Sequence of chain 1.A:
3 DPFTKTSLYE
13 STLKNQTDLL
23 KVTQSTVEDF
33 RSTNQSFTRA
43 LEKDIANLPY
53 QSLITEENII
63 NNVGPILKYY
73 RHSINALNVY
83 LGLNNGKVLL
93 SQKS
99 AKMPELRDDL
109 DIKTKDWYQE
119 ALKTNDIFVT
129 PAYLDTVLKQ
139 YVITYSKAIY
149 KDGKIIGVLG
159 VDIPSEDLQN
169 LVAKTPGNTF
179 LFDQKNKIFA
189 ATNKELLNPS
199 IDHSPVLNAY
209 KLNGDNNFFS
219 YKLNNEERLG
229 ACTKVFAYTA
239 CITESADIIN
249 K

Binding-site contacts:
Ligand atom CG3 contacts residue ASP160 of chain 1.A at 3.5 Å.
Ligand atom CA contacts residue ASP133 of chain 1.A at 3.6 Å.
Ligand atom O contacts residue THR134 of chain 1.A at 3.5 Å (h-bond).
Ligand atom CG3 contacts residue ASP133 of chain 1.A at 3.5 Å.
Ligand atom C contacts residue TYR131 of chain 1.A at 3.5 Å (hydrophobic).
Ligand atom C contacts residue LYS113 of chain 1.A at 3.7 Å.
Ligand atom CG1 contacts residue TYR82 of chain 1.A at 3.8 Å (hydrophobic).
Ligand atom OXT contacts residue LYS113 of chain 1.A at 3.0 Å (salt-bridge).
Ligand atom CD1 contacts residue TRP115 of chain 1.A at 3.9 Å (hydrophobic).
Ligand atom CD1 contacts residue ILE110 of chain 1.A at 4.2 Å (hydrophobic).
Ligand atom O contacts residue ASP133 of chain 1.A at 3.5 Å (salt-bridge).
Ligand atom CB contacts residue ASP160 of chain 1.A at 4.3 Å.
Ligand atom CA contacts residue TRP115 of chain 1.A at 3.7 Å (hydrophobic).
Ligand atom CG2 contacts residue ASP133 of chain 1.A at 3.5 Å.
Ligand atom OXT contacts residue TRP115 of chain 1.A at 2.9 Å (h-bond).
Ligand atom O contacts residue TYR131 of chain 1.A at 3.4 Å.
Ligand atom CA contacts residue ASP160 of chain 1.A at 3.8 Å.
Ligand atom C contacts residue TRP115 of chain 1.A at 3.6 Å (hydrophobic).
Ligand atom CG3 contacts residue TYR82 of chain 1.A at 3.6 Å (hydrophobic).
Ligand atom C contacts residue ASP133 of chain 1.A at 4.0 Å.
Ligand atom CB contacts residue TYR82 of chain 1.A at 4.2 Å (hydrophobic).
Ligand atom CG3 contacts residue VAL135 of chain 1.A at 4.4 Å (hydrophobic).
Ligand atom CG1 contacts residue TRP115 of chain 1.A at 3.4 Å (hydrophobic).
Ligand atom CD1 contacts residue TYR82 of chain 1.A at 4.0 Å (hydrophobic).
Ligand atom N contacts residue TYR131 of chain 1.A at 3.0 Å (h-bond).
Ligand atom CD1 contacts residue VAL90 of chain 1.A at 4.0 Å (hydrophobic).
Ligand atom CB contacts residue ASP133 of chain 1.A at 3.7 Å.
Ligand atom N contacts residue TYR82 of chain 1.A at 4.0 Å.
Ligand atom N contacts residue ASP160 of chain 1.A at 2.7 Å (salt-bridge).
Ligand atom O contacts residue LYS113 of chain 1.A at 3.7 Å.
Ligand atom CD1 contacts residue LEU108 of chain 1.A at 4.1 Å (hydrophobic).
Ligand atom CA contacts residue TYR82 of chain 1.A at 3.7 Å (hydrophobic).
Ligand atom OXT contacts residue TYR131 of chain 1.A at 4.1 Å.
Ligand atom CG3 contacts residue LEU92 of chain 1.A at 4.4 Å (hydrophobic).
Ligand atom N contacts residue ASP133 of chain 1.A at 2.7 Å (salt-bridge).
Ligand atom CG2 contacts residue VAL135 of chain 1.A at 3.7 Å (hydrophobic).
Ligand atom CB contacts residue TRP115 of chain 1.A at 4.4 Å (hydrophobic).
Ligand atom CG3 contacts residue ASN80 of chain 1.A at 4.0 Å.
Ligand atom CA contacts residue TYR131 of chain 1.A at 3.4 Å (hydrophobic).
Ligand atom CG2 contacts residue THR134 of chain 1.A at 4.2 Å.

A protein and the small-molecule ligand that binds it are described below.
Small molecule (SMILES): CCC(C)(C)[C@H](N)C(=O)O